Binding-site contacts:
Ligand atom C7 contacts residue ASN633 of chain 1.A at 3.3 Å.
Ligand atom C8 contacts residue TYR663 of chain 1.A at 3.9 Å (hydrophobic).
Ligand atom C4 contacts residue ASN633 of chain 1.A at 4.3 Å.
Ligand atom C2 contacts residue ASN633 of chain 1.A at 2.5 Å.
Ligand atom O5 contacts residue ASN633 of chain 1.A at 2.4 Å (h-bond).
Ligand atom C5 contacts residue ASN633 of chain 1.A at 3.8 Å.
Ligand atom C7 contacts residue ASN661 of chain 1.A at 3.9 Å.
Ligand atom C1 contacts residue ASN633 of chain 1.A at 1.5 Å.
Ligand atom C3 contacts residue ASN661 of chain 1.A at 3.7 Å.
Ligand atom C2 contacts residue ASN661 of chain 1.A at 3.8 Å.
Ligand atom O3 contacts residue ASN661 of chain 1.A at 4.2 Å.
Ligand atom O7 contacts residue ASN633 of chain 1.A at 3.4 Å (h-bond).
Ligand atom C8 contacts residue ASN661 of chain 1.A at 3.8 Å.
Ligand atom C3 contacts residue ASN633 of chain 1.A at 3.9 Å.
Ligand atom N2 contacts residue ASN661 of chain 1.A at 3.0 Å (h-bond).
Ligand atom N2 contacts residue ASN633 of chain 1.A at 3.0 Å (h-bond).
Ligand atom C1 contacts residue ASN661 of chain 1.A at 4.1 Å.
Ligand atom C8 contacts residue ASN633 of chain 1.A at 3.8 Å.
Ligand atom C8 contacts residue LEU614 of chain 1.A at 4.3 Å (hydrophobic).

A small-molecule ligand and the protein it binds are described below.
Small molecule (SMILES): CC(=O)N[C@@H]1[C@@H](O)[C@H](O)[C@@H](CO)O[C@H]1O

Sequence of chain 1.A:
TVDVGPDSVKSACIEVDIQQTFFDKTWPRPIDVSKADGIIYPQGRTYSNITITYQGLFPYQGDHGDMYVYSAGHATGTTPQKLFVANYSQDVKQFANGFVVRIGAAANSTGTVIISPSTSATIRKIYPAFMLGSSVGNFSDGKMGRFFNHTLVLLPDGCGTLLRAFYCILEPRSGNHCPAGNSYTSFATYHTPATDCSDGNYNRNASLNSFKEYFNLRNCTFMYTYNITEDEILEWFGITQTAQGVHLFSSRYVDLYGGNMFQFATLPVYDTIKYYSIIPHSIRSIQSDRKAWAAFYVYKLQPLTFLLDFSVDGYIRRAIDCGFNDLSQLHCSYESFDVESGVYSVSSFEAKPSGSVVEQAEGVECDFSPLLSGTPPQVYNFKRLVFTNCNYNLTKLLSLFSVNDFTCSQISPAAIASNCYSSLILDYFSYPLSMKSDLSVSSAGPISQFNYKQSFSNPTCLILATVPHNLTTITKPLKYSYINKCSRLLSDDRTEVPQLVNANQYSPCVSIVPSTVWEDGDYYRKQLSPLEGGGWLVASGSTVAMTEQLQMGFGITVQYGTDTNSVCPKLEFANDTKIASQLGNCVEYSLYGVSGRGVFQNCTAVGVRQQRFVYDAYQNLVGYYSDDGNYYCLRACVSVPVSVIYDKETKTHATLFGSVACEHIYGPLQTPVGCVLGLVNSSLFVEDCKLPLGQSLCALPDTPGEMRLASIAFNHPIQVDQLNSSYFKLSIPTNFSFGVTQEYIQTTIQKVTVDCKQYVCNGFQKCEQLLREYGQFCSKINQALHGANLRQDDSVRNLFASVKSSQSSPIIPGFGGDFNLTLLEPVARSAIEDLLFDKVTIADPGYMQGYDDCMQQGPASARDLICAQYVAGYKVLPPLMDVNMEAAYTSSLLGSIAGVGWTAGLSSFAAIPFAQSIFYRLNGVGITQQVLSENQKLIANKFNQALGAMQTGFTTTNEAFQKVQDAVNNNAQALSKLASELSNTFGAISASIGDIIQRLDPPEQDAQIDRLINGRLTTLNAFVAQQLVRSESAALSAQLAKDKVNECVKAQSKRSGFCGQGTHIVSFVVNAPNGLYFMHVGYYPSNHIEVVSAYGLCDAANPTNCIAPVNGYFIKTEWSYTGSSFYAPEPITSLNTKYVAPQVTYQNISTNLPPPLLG